Sequence of chain 1.B:
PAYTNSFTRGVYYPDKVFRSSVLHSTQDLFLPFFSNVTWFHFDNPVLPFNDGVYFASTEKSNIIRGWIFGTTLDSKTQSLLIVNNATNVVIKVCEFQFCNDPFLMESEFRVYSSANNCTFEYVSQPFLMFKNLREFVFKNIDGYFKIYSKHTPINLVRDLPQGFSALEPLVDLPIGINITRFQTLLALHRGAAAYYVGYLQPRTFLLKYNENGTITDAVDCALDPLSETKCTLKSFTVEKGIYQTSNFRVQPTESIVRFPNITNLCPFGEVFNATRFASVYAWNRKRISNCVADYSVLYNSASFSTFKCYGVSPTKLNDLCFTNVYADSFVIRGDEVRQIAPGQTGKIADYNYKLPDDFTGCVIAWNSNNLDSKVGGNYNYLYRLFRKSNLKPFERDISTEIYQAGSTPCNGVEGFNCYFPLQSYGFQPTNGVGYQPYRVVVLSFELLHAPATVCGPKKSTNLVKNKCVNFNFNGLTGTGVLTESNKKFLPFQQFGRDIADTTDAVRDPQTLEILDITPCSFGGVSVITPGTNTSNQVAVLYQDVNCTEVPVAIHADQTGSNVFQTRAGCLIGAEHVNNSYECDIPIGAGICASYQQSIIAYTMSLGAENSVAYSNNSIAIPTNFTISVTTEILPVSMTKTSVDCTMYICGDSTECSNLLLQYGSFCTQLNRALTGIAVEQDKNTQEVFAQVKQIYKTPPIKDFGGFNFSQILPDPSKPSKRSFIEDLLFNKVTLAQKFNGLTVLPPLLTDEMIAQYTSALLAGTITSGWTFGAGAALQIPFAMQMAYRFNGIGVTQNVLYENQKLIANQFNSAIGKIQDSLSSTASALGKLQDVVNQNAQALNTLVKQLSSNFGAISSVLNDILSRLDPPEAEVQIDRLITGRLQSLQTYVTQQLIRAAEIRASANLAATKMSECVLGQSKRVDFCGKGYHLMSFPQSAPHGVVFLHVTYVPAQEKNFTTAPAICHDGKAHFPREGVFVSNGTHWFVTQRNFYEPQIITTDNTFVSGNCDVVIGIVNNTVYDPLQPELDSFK

Binding-site contacts:
Ligand atom O6 contacts residue ASN616 of chain 1.B at 4.4 Å.
Ligand atom C7 contacts residue ASN616 of chain 1.B at 3.5 Å.
Ligand atom O7 contacts residue ASN616 of chain 1.B at 3.8 Å.
Ligand atom O6 contacts residue THR618 of chain 1.B at 4.2 Å.
Ligand atom C3 contacts residue ASN616 of chain 1.B at 3.8 Å.
Ligand atom C2 contacts residue ASN616 of chain 1.B at 2.5 Å.
Ligand atom C5 contacts residue ASN616 of chain 1.B at 3.7 Å.
Ligand atom O5 contacts residue ASN616 of chain 1.B at 2.4 Å (h-bond).
Ligand atom C1 contacts residue ASN616 of chain 1.B at 1.4 Å.
Ligand atom N2 contacts residue ASN616 of chain 1.B at 2.9 Å (h-bond).
Ligand atom C4 contacts residue ASN616 of chain 1.B at 4.2 Å.

A small-molecule ligand and the protein it binds are described below.
Small molecule (SMILES): CC(=O)N[C@@H]1[C@@H](O)[C@H](O)[C@@H](CO)O[C@H]1O